Binding-site contacts:
Ligand atom O38 contacts residue TYR154 of chain 1.A at 3.6 Å.
Ligand atom C34 contacts residue GLY97 of chain 1.A at 3.4 Å.
Ligand atom C40 contacts residue TYR154 of chain 1.A at 3.5 Å (hydrophobic).
Ligand atom N42 contacts residue TYR154 of chain 1.A at 3.4 Å.
Ligand atom C18 contacts residue LEU89 of chain 1.A at 3.7 Å (hydrophobic).
Ligand atom C5 contacts residue MET67 of chain 1.A at 3.7 Å (hydrophobic).
Ligand atom C48 contacts residue TYR154 of chain 1.A at 3.2 Å (hydrophobic).
Ligand atom C16 contacts residue ASP63 of chain 1.A at 3.3 Å.
Ligand atom C34 contacts residue TYR154 of chain 1.A at 3.5 Å (hydrophobic).
Ligand atom N29 contacts residue GLY97 of chain 1.A at 3.5 Å.
Ligand atom C55 contacts residue GLY97 of chain 1.A at 3.7 Å.
Ligand atom S51 contacts residue ASP55 of chain 1.A at 3.5 Å.
Ligand atom N36 contacts residue TYR154 of chain 1.A at 3.5 Å.
Ligand atom O38 contacts residue VAL100 of chain 1.A at 3.4 Å.
Ligand atom C57 contacts residue ALA52 of chain 1.A at 3.6 Å (hydrophobic).
Ligand atom C47 contacts residue ASP55 of chain 1.A at 2.7 Å.
Ligand atom O31 contacts residue ASN95 of chain 1.A at 3.7 Å.
Ligand atom C39 contacts residue TYR154 of chain 1.A at 3.7 Å (hydrophobic).
Ligand atom C2 contacts residue ALA101 of chain 1.A at 3.3 Å (hydrophobic).
Ligand atom C41 contacts residue TYR154 of chain 1.A at 3.3 Å (hydrophobic).
Ligand atom C6 contacts residue MET67 of chain 1.A at 3.6 Å (hydrophobic).
Ligand atom C57 contacts residue PHE56 of chain 1.A at 3.8 Å (hydrophobic).
Ligand atom C23 contacts residue GLY97 of chain 1.A at 3.6 Å.
Ligand atom O37 contacts residue TYR154 of chain 1.A at 3.5 Å.
Ligand atom C33 contacts residue TYR154 of chain 1.A at 3.7 Å (hydrophobic).
Ligand atom O38 contacts residue GLY97 of chain 1.A at 3.4 Å (h-bond).
Ligand atom C9 contacts residue VAL85 of chain 1.A at 3.8 Å (hydrophobic).
Ligand atom C49 contacts residue ASP55 of chain 1.A at 3.7 Å.
Ligand atom O37 contacts residue ALA52 of chain 1.A at 3.4 Å.
Ligand atom C35 contacts residue TYR154 of chain 1.A at 3.5 Å (hydrophobic).
Ligand atom O37 contacts residue PHE150 of chain 1.A at 3.8 Å.
Ligand atom C55 contacts residue PHE56 of chain 1.A at 3.6 Å (hydrophobic).
Ligand atom C24 contacts residue TYR60 of chain 1.A at 3.5 Å (hydrophobic).
Ligand atom O38 contacts residue TRP96 of chain 1.A at 3.4 Å (h-bond).
Ligand atom O31 contacts residue GLY97 of chain 1.A at 3.2 Å (h-bond).
Ligand atom O31 contacts residue TYR154 of chain 1.A at 3.5 Å (h-bond).
Ligand atom N46 contacts residue ASP55 of chain 1.A at 3.6 Å.
Ligand atom C25 contacts residue TYR60 of chain 1.A at 3.4 Å (hydrophobic).
Ligand atom O38 contacts residue PHE150 of chain 1.A at 3.5 Å.
Ligand atom C5 contacts residue ASP63 of chain 1.A at 3.6 Å.

A protein and the small-molecule ligand that binds it are described below.
Small molecule (SMILES): C[N+](C)(CC[C@H](CSc1ccccc1)Nc1ccc(S(=O)(=O)NC(=O)c2ccc(N3CCN(Cc4ccccc4-c4ccc(Cl)cc4)CC3)cc2)cc1[N+](=O)[O-])CC(=O)O

Sequence of chain 1.A:
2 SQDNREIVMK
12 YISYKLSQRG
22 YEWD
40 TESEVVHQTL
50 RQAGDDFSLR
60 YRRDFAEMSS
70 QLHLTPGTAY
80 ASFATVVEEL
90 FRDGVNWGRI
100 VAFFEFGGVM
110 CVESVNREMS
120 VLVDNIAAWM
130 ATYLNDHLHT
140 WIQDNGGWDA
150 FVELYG